Binding-site contacts:
Ligand atom N2 contacts residue ASN124 of chain 2.D at 2.9 Å (h-bond).
Ligand atom C7 contacts residue ASN124 of chain 2.D at 3.6 Å.
Ligand atom C2 contacts residue ASN124 of chain 2.D at 2.5 Å.
Ligand atom C4 contacts residue ASN124 of chain 2.D at 4.3 Å.
Ligand atom O6 contacts residue ASN124 of chain 2.D at 4.5 Å.
Ligand atom O7 contacts residue ILE122 of chain 2.D at 4.1 Å.
Ligand atom O5 contacts residue ASN124 of chain 2.D at 2.4 Å (h-bond).
Ligand atom C5 contacts residue ASN124 of chain 2.D at 3.7 Å.
Ligand atom C1 contacts residue ASN124 of chain 2.D at 1.4 Å.
Ligand atom O7 contacts residue ASN124 of chain 2.D at 3.8 Å.
Ligand atom C3 contacts residue ASN124 of chain 2.D at 3.9 Å.

Sequence of chain 2.D:
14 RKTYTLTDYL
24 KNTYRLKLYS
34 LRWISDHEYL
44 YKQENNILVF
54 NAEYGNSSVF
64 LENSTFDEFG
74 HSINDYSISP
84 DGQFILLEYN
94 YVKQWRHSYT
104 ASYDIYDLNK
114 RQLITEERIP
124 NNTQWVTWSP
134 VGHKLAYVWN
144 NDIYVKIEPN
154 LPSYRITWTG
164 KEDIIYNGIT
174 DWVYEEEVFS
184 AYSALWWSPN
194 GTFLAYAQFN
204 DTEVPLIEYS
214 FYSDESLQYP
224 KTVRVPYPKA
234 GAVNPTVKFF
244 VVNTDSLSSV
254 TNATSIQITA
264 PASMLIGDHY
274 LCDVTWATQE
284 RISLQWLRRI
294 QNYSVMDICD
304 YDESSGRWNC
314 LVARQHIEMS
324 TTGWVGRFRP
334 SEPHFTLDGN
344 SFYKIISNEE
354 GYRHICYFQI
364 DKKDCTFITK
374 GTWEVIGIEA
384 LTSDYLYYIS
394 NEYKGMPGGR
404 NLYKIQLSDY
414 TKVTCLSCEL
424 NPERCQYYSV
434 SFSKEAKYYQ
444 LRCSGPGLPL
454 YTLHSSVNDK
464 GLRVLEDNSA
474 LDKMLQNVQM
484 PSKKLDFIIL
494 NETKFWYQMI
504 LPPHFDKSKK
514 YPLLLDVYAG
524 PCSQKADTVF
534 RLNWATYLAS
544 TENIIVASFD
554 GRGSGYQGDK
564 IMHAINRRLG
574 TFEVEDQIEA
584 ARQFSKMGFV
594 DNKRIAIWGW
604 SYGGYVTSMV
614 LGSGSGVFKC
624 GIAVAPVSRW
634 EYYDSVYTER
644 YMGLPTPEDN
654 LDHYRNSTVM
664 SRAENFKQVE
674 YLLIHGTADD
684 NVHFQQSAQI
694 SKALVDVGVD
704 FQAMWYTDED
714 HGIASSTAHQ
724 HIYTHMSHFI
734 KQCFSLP

The small molecule below binds the protein below.
Small molecule (SMILES): CC(=O)N[C@@H]1[C@@H](O)[C@H](O)[C@@H](CO)O[C@H]1O